Binding-site contacts:
Ligand atom C7 contacts residue ASP169 of chain 1.K at 4.0 Å.
Ligand atom C2 contacts residue TRP171 of chain 1.K at 4.3 Å (hydrophobic).
Ligand atom O7 contacts residue HIS170 of chain 1.K at 4.0 Å.
Ligand atom C8 contacts residue ASP169 of chain 1.K at 3.9 Å.
Ligand atom O7 contacts residue ASN121 of chain 1.K at 3.3 Å (h-bond).
Ligand atom N2 contacts residue TRP171 of chain 1.K at 3.5 Å (h-bond).
Ligand atom O3 contacts residue TRP171 of chain 1.K at 3.4 Å (h-bond).
Ligand atom C8 contacts residue ASN121 of chain 1.K at 4.4 Å.
Ligand atom C8 contacts residue TRP171 of chain 1.K at 3.2 Å (hydrophobic).
Ligand atom O7 contacts residue ASP169 of chain 1.K at 2.8 Å (salt-bridge).
Ligand atom C8 contacts residue VAL119 of chain 1.K at 3.3 Å (hydrophobic).
Ligand atom O7 contacts residue TRP171 of chain 1.K at 3.9 Å.
Ligand atom C1 contacts residue ASN121 of chain 1.K at 1.4 Å.
Ligand atom O5 contacts residue ASN121 of chain 1.K at 2.3 Å (h-bond).
Ligand atom C7 contacts residue TRP171 of chain 1.K at 3.3 Å (hydrophobic).
Ligand atom C2 contacts residue ASP169 of chain 1.K at 4.3 Å.
Ligand atom C8 contacts residue VAL120 of chain 1.K at 4.0 Å (hydrophobic).
Ligand atom C3 contacts residue TRP171 of chain 1.K at 4.3 Å (hydrophobic).
Ligand atom O6 contacts residue ASN121 of chain 1.K at 4.5 Å.
Ligand atom C2 contacts residue ASN121 of chain 1.K at 2.5 Å.
Ligand atom C3 contacts residue ASN121 of chain 1.K at 3.8 Å.
Ligand atom N2 contacts residue ASN121 of chain 1.K at 3.0 Å (h-bond).
Ligand atom C7 contacts residue ASN121 of chain 1.K at 3.3 Å.
Ligand atom C8 contacts residue HIS170 of chain 1.K at 4.3 Å.
Ligand atom C4 contacts residue ASN121 of chain 1.K at 4.2 Å.
Ligand atom C5 contacts residue ASN121 of chain 1.K at 3.6 Å.

A small-molecule ligand and the protein it binds are described below.
Small molecule (SMILES): CC(=O)N[C@@H]1[C@@H](O)[C@H](O)[C@@H](CO)O[C@H]1O

Sequence of chain 1.K:
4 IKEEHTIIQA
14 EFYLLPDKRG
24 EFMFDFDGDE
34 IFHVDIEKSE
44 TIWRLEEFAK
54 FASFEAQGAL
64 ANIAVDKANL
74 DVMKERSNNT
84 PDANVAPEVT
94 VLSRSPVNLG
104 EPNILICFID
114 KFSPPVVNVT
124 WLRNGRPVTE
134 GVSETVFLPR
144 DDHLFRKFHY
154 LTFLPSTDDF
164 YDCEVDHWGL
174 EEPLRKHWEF